Sequence of chain 1.D:
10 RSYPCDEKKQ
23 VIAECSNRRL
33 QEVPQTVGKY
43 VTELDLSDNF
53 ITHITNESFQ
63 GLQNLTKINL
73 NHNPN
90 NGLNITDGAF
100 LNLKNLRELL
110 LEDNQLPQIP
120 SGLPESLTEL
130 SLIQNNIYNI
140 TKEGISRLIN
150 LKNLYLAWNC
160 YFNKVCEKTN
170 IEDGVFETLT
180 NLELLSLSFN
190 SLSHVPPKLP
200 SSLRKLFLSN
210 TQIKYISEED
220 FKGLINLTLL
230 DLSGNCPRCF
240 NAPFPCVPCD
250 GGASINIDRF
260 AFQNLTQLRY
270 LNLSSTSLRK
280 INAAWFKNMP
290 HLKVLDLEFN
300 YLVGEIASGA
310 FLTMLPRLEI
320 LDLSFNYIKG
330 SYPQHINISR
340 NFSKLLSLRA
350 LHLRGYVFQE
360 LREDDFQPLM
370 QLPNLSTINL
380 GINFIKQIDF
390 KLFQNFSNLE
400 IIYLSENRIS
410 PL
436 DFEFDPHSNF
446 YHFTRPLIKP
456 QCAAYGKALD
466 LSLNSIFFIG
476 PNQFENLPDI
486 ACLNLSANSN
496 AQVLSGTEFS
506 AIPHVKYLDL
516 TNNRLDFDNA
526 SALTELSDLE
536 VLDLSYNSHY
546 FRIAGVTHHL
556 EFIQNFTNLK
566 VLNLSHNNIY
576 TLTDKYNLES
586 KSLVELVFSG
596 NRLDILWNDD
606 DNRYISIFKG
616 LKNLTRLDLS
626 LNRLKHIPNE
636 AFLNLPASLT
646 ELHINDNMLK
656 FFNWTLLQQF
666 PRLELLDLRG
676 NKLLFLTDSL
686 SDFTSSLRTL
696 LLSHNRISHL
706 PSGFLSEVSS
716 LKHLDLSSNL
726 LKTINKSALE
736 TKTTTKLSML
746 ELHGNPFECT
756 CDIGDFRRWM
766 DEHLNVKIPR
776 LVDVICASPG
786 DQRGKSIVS

Binding-site contacts:
Ligand atom O7 contacts residue TYR512 of chain 1.D at 3.0 Å (h-bond).
Ligand atom O7 contacts residue SER540 of chain 1.D at 3.9 Å.
Ligand atom C5 contacts residue ASN568 of chain 1.D at 3.6 Å.
Ligand atom O6 contacts residue VAL592 of chain 1.D at 3.4 Å.
Ligand atom O7 contacts residue ASN568 of chain 1.D at 3.6 Å (h-bond).
Ligand atom C7 contacts residue GLN456 of chain 1.D at 4.1 Å.
Ligand atom O5 contacts residue VAL592 of chain 1.D at 3.6 Å.
Ligand atom C7 contacts residue SER540 of chain 1.D at 3.5 Å.
Ligand atom C2 contacts residue ASP538 of chain 1.D at 3.5 Å.
Ligand atom N2 contacts residue ASP538 of chain 1.D at 2.7 Å (salt-bridge).
Ligand atom C8 contacts residue TYR512 of chain 1.D at 4.1 Å (hydrophobic).
Ligand atom C6 contacts residue VAL566 of chain 1.D at 3.6 Å (hydrophobic).
Ligand atom C4 contacts residue GLN456 of chain 1.D at 3.6 Å.
Ligand atom O7 contacts residue SER570 of chain 1.D at 4.3 Å.
Ligand atom C3 contacts residue ASN568 of chain 1.D at 3.9 Å.
Ligand atom C8 contacts residue THR516 of chain 1.D at 4.3 Å.
Ligand atom C6 contacts residue GLU590 of chain 1.D at 3.4 Å.
Ligand atom O4 contacts residue GLN456 of chain 1.D at 4.2 Å.
Ligand atom C4 contacts residue ASN568 of chain 1.D at 4.3 Å.
Ligand atom O6 contacts residue GLU590 of chain 1.D at 2.6 Å (salt-bridge).
Ligand atom O5 contacts residue ASN568 of chain 1.D at 2.3 Å (h-bond).
Ligand atom C2 contacts residue ASN568 of chain 1.D at 2.5 Å.
Ligand atom O3 contacts residue GLN456 of chain 1.D at 3.0 Å (h-bond).
Ligand atom C8 contacts residue ASP538 of chain 1.D at 3.7 Å.
Ligand atom C1 contacts residue ASP538 of chain 1.D at 3.6 Å.
Ligand atom C6 contacts residue VAL592 of chain 1.D at 4.1 Å (hydrophobic).
Ligand atom C7 contacts residue TYR512 of chain 1.D at 4.0 Å (hydrophobic).
Ligand atom C3 contacts residue ASP538 of chain 1.D at 4.0 Å.
Ligand atom C7 contacts residue ASN568 of chain 1.D at 3.5 Å.
Ligand atom N2 contacts residue ASN568 of chain 1.D at 3.0 Å (h-bond).
Ligand atom C8 contacts residue VAL536 of chain 1.D at 3.9 Å (hydrophobic).
Ligand atom C1 contacts residue ASN568 of chain 1.D at 1.5 Å.
Ligand atom C2 contacts residue GLN456 of chain 1.D at 3.6 Å.
Ligand atom C7 contacts residue ASP538 of chain 1.D at 3.6 Å.
Ligand atom O7 contacts residue GLN456 of chain 1.D at 3.5 Å.
Ligand atom C3 contacts residue GLN456 of chain 1.D at 3.6 Å.
Ligand atom N2 contacts residue SER540 of chain 1.D at 3.8 Å.
Ligand atom N2 contacts residue GLN456 of chain 1.D at 4.3 Å.
Ligand atom C8 contacts residue SER540 of chain 1.D at 3.5 Å.
Ligand atom C1 contacts residue SER540 of chain 1.D at 4.3 Å.

The small molecule below binds the protein below.
Small molecule (SMILES): CC(=O)N[C@H]1[C@H](O[C@H]2[C@H](O)[C@@H](NC(C)=O)CO[C@@H]2CO)O[C@H](CO)[C@@H](O)[C@@H]1O